Sequence of chain 1.B:
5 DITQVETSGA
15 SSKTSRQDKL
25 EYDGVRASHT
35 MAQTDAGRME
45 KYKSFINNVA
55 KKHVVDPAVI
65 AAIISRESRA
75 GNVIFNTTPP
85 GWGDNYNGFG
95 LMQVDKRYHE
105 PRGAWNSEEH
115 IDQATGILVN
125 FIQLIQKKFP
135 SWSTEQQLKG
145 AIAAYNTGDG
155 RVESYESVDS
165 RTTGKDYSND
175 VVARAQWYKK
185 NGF

Binding-site contacts:
Ligand atom C8 contacts residue GLN97 of chain 1.B at 3.5 Å.
Ligand atom O7 contacts residue ASP88 of chain 1.B at 3.0 Å (salt-bridge).
Ligand atom C7 contacts residue ARG73 of chain 1.B at 3.6 Å.
Ligand atom C7 contacts residue GLY87 of chain 1.B at 3.4 Å.
Ligand atom O7 contacts residue ASN76 of chain 1.B at 2.7 Å (h-bond).
Ligand atom C1 contacts residue GLU71 of chain 1.B at 3.6 Å.
Ligand atom C4 contacts residue GLU71 of chain 1.B at 3.0 Å.
Ligand atom C7 contacts residue GLN97 of chain 1.B at 3.5 Å.
Ligand atom O3 contacts residue GLN21 of chain 1.B at 3.0 Å (h-bond).
Ligand atom N2 contacts residue ARG73 of chain 1.B at 3.3 Å (salt-bridge).
Ligand atom O3 contacts residue GLU71 of chain 1.B at 3.4 Å (salt-bridge).
Ligand atom O3 contacts residue ARG73 of chain 1.B at 3.1 Å (salt-bridge).
Ligand atom C3 contacts residue GLU71 of chain 1.B at 2.9 Å.
Ligand atom C6 contacts residue THR167 of chain 1.B at 3.7 Å.
Ligand atom C7 contacts residue ASP88 of chain 1.B at 3.6 Å.
Ligand atom C8 contacts residue ARG73 of chain 1.B at 3.5 Å.
Ligand atom N2 contacts residue GLU71 of chain 1.B at 2.8 Å (salt-bridge).
Ligand atom O5 contacts residue GLN21 of chain 1.B at 3.1 Å.
Ligand atom O3 contacts residue GLN97 of chain 1.B at 2.7 Å (h-bond).
Ligand atom C7 contacts residue GLU71 of chain 1.B at 3.7 Å.
Ligand atom O6 contacts residue GLN21 of chain 1.B at 3.1 Å (h-bond).
Ligand atom C2 contacts residue GLU71 of chain 1.B at 3.5 Å.
Ligand atom O4 contacts residue GLN21 of chain 1.B at 3.4 Å.
Ligand atom N2 contacts residue GLN97 of chain 1.B at 3.4 Å (h-bond).
Ligand atom O6 contacts residue THR167 of chain 1.B at 3.6 Å.
Ligand atom C8 contacts residue VAL77 of chain 1.B at 3.5 Å (hydrophobic).
Ligand atom C6 contacts residue ARG70 of chain 1.B at 3.4 Å.
Ligand atom O3 contacts residue VAL77 of chain 1.B at 3.6 Å.
Ligand atom O4 contacts residue GLU71 of chain 1.B at 2.4 Å (salt-bridge).
Ligand atom O6 contacts residue ARG70 of chain 1.B at 2.6 Å (salt-bridge).
Ligand atom C8 contacts residue ASP22 of chain 1.B at 3.4 Å.
Ligand atom C8 contacts residue ILE78 of chain 1.B at 2.9 Å (hydrophobic).
Ligand atom C7 contacts residue ASN76 of chain 1.B at 3.6 Å.
Ligand atom C6 contacts residue ASN150 of chain 1.B at 3.6 Å.
Ligand atom O7 contacts residue GLY87 of chain 1.B at 3.1 Å.
Ligand atom C6 contacts residue GLU71 of chain 1.B at 3.4 Å.
Ligand atom N2 contacts residue ASP22 of chain 1.B at 3.1 Å (salt-bridge).
Ligand atom O3 contacts residue ASP88 of chain 1.B at 3.7 Å.
Ligand atom C8 contacts residue GLY87 of chain 1.B at 3.3 Å.
Ligand atom C5 contacts residue GLU71 of chain 1.B at 3.6 Å.

A protein and the small-molecule ligand that binds it are described below.
Small molecule (SMILES): CC(=O)N[C@@H]1[C@@H](O)[C@H](O[C@@H]2O[C@H](CO)[C@@H](O[C@@H]3O[C@H](CO)[C@@H](O)[C@H](O)[C@H]3NC(C)=O)[C@H](O)[C@H]2NC(C)=O)[C@@H](CO)O[C@H]1O